Sequence of chain 1.B:
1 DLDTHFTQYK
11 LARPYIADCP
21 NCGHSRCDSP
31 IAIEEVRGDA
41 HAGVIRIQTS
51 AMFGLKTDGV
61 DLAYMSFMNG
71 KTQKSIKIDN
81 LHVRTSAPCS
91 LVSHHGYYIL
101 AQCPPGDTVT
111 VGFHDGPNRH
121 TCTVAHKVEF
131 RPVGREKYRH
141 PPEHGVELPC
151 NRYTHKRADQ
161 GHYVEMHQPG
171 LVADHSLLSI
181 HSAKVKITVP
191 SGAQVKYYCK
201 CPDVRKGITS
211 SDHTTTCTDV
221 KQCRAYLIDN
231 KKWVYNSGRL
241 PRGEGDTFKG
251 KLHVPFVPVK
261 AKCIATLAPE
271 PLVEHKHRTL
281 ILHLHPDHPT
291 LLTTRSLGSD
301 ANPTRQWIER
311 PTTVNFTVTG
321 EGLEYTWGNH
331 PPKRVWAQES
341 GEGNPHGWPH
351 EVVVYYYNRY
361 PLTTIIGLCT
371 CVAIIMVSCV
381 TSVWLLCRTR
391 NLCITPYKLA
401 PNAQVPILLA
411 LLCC

This protein binds this small molecule.
Small molecule (SMILES): CC(=O)N[C@@H]1[C@@H](O)[C@H](O)[C@@H](CO)O[C@H]1O

Binding-site contacts:
Ligand atom O7 contacts residue ASN315 of chain 1.B at 2.9 Å (h-bond).
Ligand atom N2 contacts residue ASN315 of chain 1.B at 2.9 Å (h-bond).
Ligand atom C1 contacts residue THR313 of chain 1.B at 4.2 Å.
Ligand atom C3 contacts residue ASN315 of chain 1.B at 3.8 Å.
Ligand atom C7 contacts residue ASN315 of chain 1.B at 3.1 Å.
Ligand atom C7 contacts residue THR313 of chain 1.B at 4.0 Å.
Ligand atom N2 contacts residue THR313 of chain 1.B at 3.7 Å.
Ligand atom C2 contacts residue ASN315 of chain 1.B at 2.5 Å.
Ligand atom C4 contacts residue ASN315 of chain 1.B at 4.2 Å.
Ligand atom O5 contacts residue ASN315 of chain 1.B at 2.3 Å (h-bond).
Ligand atom C8 contacts residue ASN315 of chain 1.B at 4.3 Å.
Ligand atom C8 contacts residue THR313 of chain 1.B at 3.4 Å.
Ligand atom C5 contacts residue ASN315 of chain 1.B at 3.6 Å.
Ligand atom C1 contacts residue ASN315 of chain 1.B at 1.4 Å.
Ligand atom O6 contacts residue ILE281 of chain 1.B at 4.2 Å.